Sequence of chain 1.B:
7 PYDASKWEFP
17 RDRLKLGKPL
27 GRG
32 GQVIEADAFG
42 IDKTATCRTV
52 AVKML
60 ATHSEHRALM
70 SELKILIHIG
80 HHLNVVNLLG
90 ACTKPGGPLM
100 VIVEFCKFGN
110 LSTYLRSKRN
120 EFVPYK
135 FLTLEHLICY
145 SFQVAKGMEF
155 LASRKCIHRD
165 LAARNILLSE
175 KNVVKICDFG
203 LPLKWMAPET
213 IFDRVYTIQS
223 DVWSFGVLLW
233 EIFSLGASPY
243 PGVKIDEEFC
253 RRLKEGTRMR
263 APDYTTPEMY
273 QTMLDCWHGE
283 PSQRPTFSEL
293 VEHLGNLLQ

Binding-site contacts:
Ligand atom N19 contacts residue CYS105 of chain 1.B at 3.3 Å (h-bond).
Ligand atom C9 contacts residue LYS54 of chain 1.B at 3.5 Å.
Ligand atom C22 contacts residue ASP182 of chain 1.B at 3.5 Å.
Ligand atom C13 contacts residue GLU71 of chain 1.B at 3.6 Å.
Ligand atom C5 contacts residue VAL102 of chain 1.B at 3.7 Å (hydrophobic).
Ligand atom N19 contacts residue PHE104 of chain 1.B at 3.8 Å.
Ligand atom C2 contacts residue HIS162 of chain 1.B at 3.4 Å.
Ligand atom N19 contacts residue LEU171 of chain 1.B at 3.5 Å.
Ligand atom C9 contacts residue VAL102 of chain 1.B at 3.8 Å (hydrophobic).
Ligand atom C24 contacts residue ASP182 of chain 1.B at 3.8 Å.
Ligand atom N6 contacts residue VAL34 of chain 1.B at 3.6 Å.
Ligand atom C8 contacts residue LYS54 of chain 1.B at 3.8 Å.
Ligand atom C25 contacts residue LEU75 of chain 1.B at 3.8 Å (hydrophobic).
Ligand atom C22 contacts residue GLU71 of chain 1.B at 3.4 Å.
Ligand atom C4 contacts residue LYS54 of chain 1.B at 3.4 Å.
Ligand atom C13 contacts residue ASP182 of chain 1.B at 3.8 Å.
Ligand atom C4 contacts residue VAL100 of chain 1.B at 3.7 Å (hydrophobic).
Ligand atom C26 contacts residue ASP182 of chain 1.B at 3.7 Å.
Ligand atom N12 contacts residue GLU71 of chain 1.B at 2.9 Å (salt-bridge).
Ligand atom C9 contacts residue GLU71 of chain 1.B at 3.3 Å.
Ligand atom O11 contacts residue CYS181 of chain 1.B at 3.1 Å.
Ligand atom C5 contacts residue LYS54 of chain 1.B at 3.7 Å.
Ligand atom N12 contacts residue ASP182 of chain 1.B at 3.6 Å (salt-bridge).
Ligand atom C17 contacts residue LEU171 of chain 1.B at 3.5 Å (hydrophobic).
Ligand atom C17 contacts residue ALA52 of chain 1.B at 3.6 Å (hydrophobic).
Ligand atom C10 contacts residue GLU71 of chain 1.B at 3.8 Å.
Ligand atom C16 contacts residue LEU171 of chain 1.B at 3.4 Å (hydrophobic).
Ligand atom O11 contacts residue ASP182 of chain 1.B at 2.9 Å (salt-bridge).
Ligand atom C21 contacts residue LEU171 of chain 1.B at 3.4 Å (hydrophobic).
Ligand atom C20 contacts residue LEU171 of chain 1.B at 3.5 Å (hydrophobic).
Ligand atom C20 contacts residue LEU26 of chain 1.B at 3.8 Å (hydrophobic).
Ligand atom C23 contacts residue LEU75 of chain 1.B at 3.7 Å (hydrophobic).
Ligand atom N19 contacts residue ALA52 of chain 1.B at 3.7 Å.
Ligand atom C15 contacts residue PHE183 of chain 1.B at 3.7 Å (hydrophobic).
Ligand atom C21 contacts residue PHE183 of chain 1.B at 3.7 Å (hydrophobic).
Ligand atom C18 contacts residue GLU103 of chain 1.B at 3.3 Å.
Ligand atom C10 contacts residue ASP182 of chain 1.B at 3.4 Å.
Ligand atom C18 contacts residue ALA52 of chain 1.B at 3.5 Å (hydrophobic).
Ligand atom C4 contacts residue VAL102 of chain 1.B at 3.6 Å (hydrophobic).
Ligand atom C18 contacts residue LEU171 of chain 1.B at 3.5 Å (hydrophobic).

A protein and the small-molecule ligand that binds it are described below.
Small molecule (SMILES): CC1(C)CNc2cc(NC(=O)c3cccnc3NCc3ccncc3)ccc21